Sequence of chain 1.B:
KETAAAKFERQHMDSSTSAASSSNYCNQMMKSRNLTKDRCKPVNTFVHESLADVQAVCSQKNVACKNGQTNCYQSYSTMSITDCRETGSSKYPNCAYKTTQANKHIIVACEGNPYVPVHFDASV

Binding-site contacts:
Ligand atom C2 contacts residue ASN71 of chain 1.B at 3.4 Å.
Ligand atom N1 contacts residue GLN69 of chain 1.B at 3.4 Å (h-bond).
Ligand atom C2 contacts residue PHE120 of chain 1.B at 3.5 Å (hydrophobic).
Ligand atom C7 contacts residue ASP121 of chain 1.B at 3.5 Å.
Ligand atom C2 contacts residue GLU111 of chain 1.B at 3.2 Å.
Ligand atom N6 contacts residue CYS65 of chain 1.B at 3.6 Å.
Ligand atom C2 contacts residue THR45 of chain 1.B at 3.5 Å.
Ligand atom O4' contacts residue HIS119 of chain 1.B at 3.2 Å.
Ligand atom C2' contacts residue PHE120 of chain 1.B at 3.0 Å (hydrophobic).
Ligand atom OP1 contacts residue LYS7 of chain 1.B at 3.0 Å (salt-bridge).
Ligand atom C6 contacts residue ASN71 of chain 1.B at 3.5 Å.
Ligand atom O2 contacts residue THR45 of chain 1.B at 3.0 Å (h-bond).
Ligand atom O5' contacts residue HIS119 of chain 1.B at 3.0 Å (h-bond).
Ligand atom OP1 contacts residue HIS12 of chain 1.B at 3.3 Å (h-bond).
Ligand atom O2 contacts residue HIS12 of chain 1.B at 3.4 Å.
Ligand atom OP1 contacts residue HIS119 of chain 1.B at 3.0 Å (h-bond).
Ligand atom C4 contacts residue THR45 of chain 1.B at 3.6 Å.
Ligand atom N1 contacts residue ASN71 of chain 1.B at 2.9 Å (h-bond).
Ligand atom N3 contacts residue THR45 of chain 1.B at 2.7 Å (h-bond).
Ligand atom O4' contacts residue VAL43 of chain 1.B at 3.6 Å (h-bond).
Ligand atom N6 contacts residue GLN69 of chain 1.B at 2.8 Å (h-bond).
Ligand atom OP2 contacts residue GLN11 of chain 1.B at 3.4 Å (h-bond).
Ligand atom C6 contacts residue GLN69 of chain 1.B at 3.4 Å.
Ligand atom O2 contacts residue PHE120 of chain 1.B at 3.7 Å.
Ligand atom N3 contacts residue VAL118 of chain 1.B at 3.3 Å.
Ligand atom O4 contacts residue THR45 of chain 1.B at 3.6 Å (h-bond).
Ligand atom N3 contacts residue PHE120 of chain 1.B at 3.2 Å.
Ligand atom P contacts residue HIS119 of chain 1.B at 3.6 Å.
Ligand atom P contacts residue HIS12 of chain 1.B at 3.7 Å.
Ligand atom C8 contacts residue HIS119 of chain 1.B at 3.2 Å.
Ligand atom N9 contacts residue HIS119 of chain 1.B at 3.6 Å.
Ligand atom O2 contacts residue ASN44 of chain 1.B at 3.5 Å.
Ligand atom N7 contacts residue HIS119 of chain 1.B at 3.6 Å.
Ligand atom O4' contacts residue VAL118 of chain 1.B at 3.5 Å (h-bond).
Ligand atom N1 contacts residue ALA109 of chain 1.B at 3.6 Å.
Ligand atom C4 contacts residue HIS119 of chain 1.B at 3.6 Å.
Ligand atom OP1 contacts residue PHE120 of chain 1.B at 2.6 Å (h-bond).
Ligand atom C6 contacts residue ALA109 of chain 1.B at 3.7 Å (hydrophobic).
Ligand atom N6 contacts residue ASN71 of chain 1.B at 3.1 Å (h-bond).
Ligand atom OP2 contacts residue HIS12 of chain 1.B at 3.2 Å (h-bond).

This protein binds this small molecule.
Small molecule (SMILES): Cc1cn([C@H]2C[C@H](O[P](=O)(O)OC[C@H]3O[C@@H](n4cnc5c(N)ncnc54)C[C@@H]3O[P](=O)(O)OC[C@H]3O[C@@H](n4cnc5c(N)ncnc54)C[C@@H]3O)[C@@H](CO[P](=O)(O)O[C@H]3C[C@H](n4cnc5c(N)ncnc54)O[C@@H]3CO)O2)c(=O)[nH]c1=O